Sequence of chain 1.B:
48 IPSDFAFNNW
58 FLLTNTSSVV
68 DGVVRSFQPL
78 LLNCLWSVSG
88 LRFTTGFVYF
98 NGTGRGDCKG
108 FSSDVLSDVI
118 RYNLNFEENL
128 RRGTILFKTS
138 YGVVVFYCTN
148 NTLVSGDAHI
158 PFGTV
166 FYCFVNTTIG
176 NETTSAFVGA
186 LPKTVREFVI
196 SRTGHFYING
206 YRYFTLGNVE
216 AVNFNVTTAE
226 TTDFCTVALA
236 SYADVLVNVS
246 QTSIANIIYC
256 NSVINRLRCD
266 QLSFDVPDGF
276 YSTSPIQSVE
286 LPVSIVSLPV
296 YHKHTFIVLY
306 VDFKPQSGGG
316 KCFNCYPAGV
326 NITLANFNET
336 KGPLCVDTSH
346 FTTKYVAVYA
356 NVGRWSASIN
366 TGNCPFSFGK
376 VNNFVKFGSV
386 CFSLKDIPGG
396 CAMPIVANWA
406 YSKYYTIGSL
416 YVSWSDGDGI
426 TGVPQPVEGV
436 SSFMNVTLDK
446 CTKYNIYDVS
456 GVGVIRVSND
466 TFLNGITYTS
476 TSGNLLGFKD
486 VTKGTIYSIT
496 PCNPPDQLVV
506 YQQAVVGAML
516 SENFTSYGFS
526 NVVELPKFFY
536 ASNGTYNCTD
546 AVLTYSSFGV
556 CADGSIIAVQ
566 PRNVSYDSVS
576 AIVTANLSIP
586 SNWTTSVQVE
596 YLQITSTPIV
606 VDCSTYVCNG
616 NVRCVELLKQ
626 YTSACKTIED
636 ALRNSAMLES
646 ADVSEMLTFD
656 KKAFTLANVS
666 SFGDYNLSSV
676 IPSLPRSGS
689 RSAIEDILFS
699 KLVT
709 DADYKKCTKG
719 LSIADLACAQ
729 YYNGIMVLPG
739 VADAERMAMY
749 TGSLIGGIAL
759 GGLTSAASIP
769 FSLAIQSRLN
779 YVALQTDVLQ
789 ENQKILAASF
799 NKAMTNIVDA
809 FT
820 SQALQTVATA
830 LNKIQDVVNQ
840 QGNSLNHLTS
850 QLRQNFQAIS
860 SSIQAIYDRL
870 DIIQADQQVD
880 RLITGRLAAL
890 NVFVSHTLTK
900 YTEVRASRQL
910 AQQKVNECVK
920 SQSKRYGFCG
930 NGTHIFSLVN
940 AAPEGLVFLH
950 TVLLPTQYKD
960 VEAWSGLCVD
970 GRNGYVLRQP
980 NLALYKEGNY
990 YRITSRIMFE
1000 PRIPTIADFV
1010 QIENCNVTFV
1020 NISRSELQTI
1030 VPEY

Binding-site contacts:
Ligand atom N2 contacts residue ASN542 of chain 1.B at 3.2 Å (h-bond).
Ligand atom C4 contacts residue ASN542 of chain 1.B at 4.4 Å.
Ligand atom C5 contacts residue ASN542 of chain 1.B at 3.7 Å.
Ligand atom C8 contacts residue ASN542 of chain 1.B at 4.2 Å.
Ligand atom O7 contacts residue ASN542 of chain 1.B at 3.5 Å (h-bond).
Ligand atom O5 contacts residue ASN542 of chain 1.B at 2.4 Å (h-bond).
Ligand atom C7 contacts residue ASN542 of chain 1.B at 3.6 Å.
Ligand atom C2 contacts residue ASN542 of chain 1.B at 2.8 Å.
Ligand atom C3 contacts residue ASN542 of chain 1.B at 4.0 Å.
Ligand atom C1 contacts residue ASN542 of chain 1.B at 1.6 Å.

A protein and the small-molecule ligand that binds it are described below.
Small molecule (SMILES): CC(=O)N[C@@H]1[C@@H](O)[C@H](O)[C@@H](CO)O[C@H]1O